Binding-site contacts:
Ligand atom C8 contacts residue ASN15 of chain 1.B at 4.4 Å.
Ligand atom C1 contacts residue GLN15 of chain 1.H at 4.2 Å.
Ligand atom C4 contacts residue ASN15 of chain 1.B at 4.3 Å.
Ligand atom O5 contacts residue ASN15 of chain 1.B at 2.5 Å (h-bond).
Ligand atom C2 contacts residue ASN15 of chain 1.B at 2.5 Å.
Ligand atom O7 contacts residue ASN15 of chain 1.B at 3.0 Å (h-bond).
Ligand atom C5 contacts residue ASN15 of chain 1.B at 3.8 Å.
Ligand atom C7 contacts residue ASN15 of chain 1.B at 3.2 Å.
Ligand atom C1 contacts residue ASN15 of chain 1.B at 1.7 Å.
Ligand atom C3 contacts residue ASN15 of chain 1.B at 3.9 Å.
Ligand atom N2 contacts residue ASN15 of chain 1.B at 3.0 Å (h-bond).

Sequence of chain 1.B:
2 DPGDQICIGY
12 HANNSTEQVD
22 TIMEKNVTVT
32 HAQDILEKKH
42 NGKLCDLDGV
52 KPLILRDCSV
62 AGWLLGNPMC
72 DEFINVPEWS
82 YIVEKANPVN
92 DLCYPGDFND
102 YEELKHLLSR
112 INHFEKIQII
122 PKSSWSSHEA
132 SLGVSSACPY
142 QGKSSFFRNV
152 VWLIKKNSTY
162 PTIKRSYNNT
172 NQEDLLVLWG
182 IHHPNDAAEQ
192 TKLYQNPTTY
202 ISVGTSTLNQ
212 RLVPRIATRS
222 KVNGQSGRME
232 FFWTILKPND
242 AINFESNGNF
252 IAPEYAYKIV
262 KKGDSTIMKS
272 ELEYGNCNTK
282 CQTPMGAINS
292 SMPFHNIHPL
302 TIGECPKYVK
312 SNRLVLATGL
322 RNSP

This protein binds this small molecule.
Small molecule (SMILES): CC(=O)N[C@H]1[C@H](O[C@H]2[C@H](O)[C@@H](NC(C)=O)CO[C@@H]2CO)O[C@H](CO)[C@@H](O)[C@@H]1O

Sequence of chain 1.H:
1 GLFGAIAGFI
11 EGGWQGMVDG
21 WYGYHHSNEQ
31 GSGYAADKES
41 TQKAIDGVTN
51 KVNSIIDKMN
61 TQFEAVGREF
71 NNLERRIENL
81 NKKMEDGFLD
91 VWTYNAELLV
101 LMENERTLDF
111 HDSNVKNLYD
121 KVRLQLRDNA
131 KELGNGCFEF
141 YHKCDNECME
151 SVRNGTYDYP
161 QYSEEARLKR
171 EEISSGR